Sequence of chain 1.E:
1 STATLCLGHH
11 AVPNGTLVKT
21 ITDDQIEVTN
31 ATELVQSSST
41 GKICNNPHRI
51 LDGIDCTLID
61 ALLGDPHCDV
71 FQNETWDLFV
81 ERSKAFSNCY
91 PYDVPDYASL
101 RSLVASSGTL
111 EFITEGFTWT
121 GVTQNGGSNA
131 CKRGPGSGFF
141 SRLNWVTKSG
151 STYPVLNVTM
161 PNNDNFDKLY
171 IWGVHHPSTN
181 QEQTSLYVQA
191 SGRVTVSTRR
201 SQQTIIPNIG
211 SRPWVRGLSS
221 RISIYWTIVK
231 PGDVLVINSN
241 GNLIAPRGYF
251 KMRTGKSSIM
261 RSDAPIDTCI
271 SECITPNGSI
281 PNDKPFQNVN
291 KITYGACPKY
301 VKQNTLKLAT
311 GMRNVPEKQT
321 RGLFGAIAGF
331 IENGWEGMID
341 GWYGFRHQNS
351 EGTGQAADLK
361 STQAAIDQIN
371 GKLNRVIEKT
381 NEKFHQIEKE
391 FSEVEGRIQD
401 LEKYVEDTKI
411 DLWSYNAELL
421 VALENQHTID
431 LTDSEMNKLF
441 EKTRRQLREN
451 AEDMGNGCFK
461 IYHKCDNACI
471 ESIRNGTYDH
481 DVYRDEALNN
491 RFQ

Binding-site contacts:
Ligand atom C3 contacts residue ASN30 of chain 1.E at 3.8 Å.
Ligand atom O7 contacts residue ASN30 of chain 1.E at 3.0 Å (h-bond).
Ligand atom C1 contacts residue THR310 of chain 1.E at 4.1 Å.
Ligand atom C4 contacts residue ASN30 of chain 1.E at 4.3 Å.
Ligand atom O7 contacts residue THR310 of chain 1.E at 4.1 Å.
Ligand atom C1 contacts residue ASN30 of chain 1.E at 1.4 Å.
Ligand atom N2 contacts residue ASN30 of chain 1.E at 3.1 Å (h-bond).
Ligand atom O5 contacts residue ASN30 of chain 1.E at 2.4 Å (h-bond).
Ligand atom C8 contacts residue THR32 of chain 1.E at 3.3 Å.
Ligand atom O3 contacts residue ASN30 of chain 1.E at 4.4 Å.
Ligand atom C7 contacts residue ASN30 of chain 1.E at 3.7 Å.
Ligand atom O5 contacts residue THR310 of chain 1.E at 4.3 Å.
Ligand atom C5 contacts residue ASN30 of chain 1.E at 3.6 Å.
Ligand atom C2 contacts residue ASN30 of chain 1.E at 2.4 Å.
Ligand atom O7 contacts residue ALA31 of chain 1.E at 3.5 Å (h-bond).

A protein and the small-molecule ligand that binds it are described below.
Small molecule (SMILES): CC(=O)N[C@H]1[C@H](O[C@H]2[C@H](O)[C@@H](NC(C)=O)CO[C@@H]2CO)O[C@H](CO)[C@@H](O[C@@H]2O[C@H](CO)[C@@H](O)[C@H](O)[C@@H]2O)[C@@H]1O